The protein below binds the small molecule below.
Small molecule (SMILES): CC(=O)N[C@H]1[C@H](O[C@H]2[C@H](O)[C@@H](NC(C)=O)C(=O)O[C@@H]2CO)O[C@H](CO)[C@@H](O[C@@H]2O[C@H](CO)[C@@H](O[C@@H]3O[C@H](CO)[C@@H](O)[C@H](O)[C@H]3NC(C)=O)[C@H](O)[C@H]2NC(C)=O)[C@@H]1O

Binding-site contacts:
Ligand atom C7 contacts residue LEU80 of chain 1.A at 3.5 Å (hydrophobic).
Ligand atom C7 contacts residue THR53 of chain 1.A at 3.5 Å.
Ligand atom C8 contacts residue ASP180 of chain 1.A at 3.6 Å.
Ligand atom O6 contacts residue ILE193 of chain 1.A at 3.5 Å.
Ligand atom O6 contacts residue LEU80 of chain 1.A at 3.1 Å (h-bond).
Ligand atom C8 contacts residue ILE176 of chain 1.A at 3.5 Å (hydrophobic).
Ligand atom O6 contacts residue ILE78 of chain 1.A at 3.0 Å (h-bond).
Ligand atom O3 contacts residue ASN76 of chain 1.A at 2.9 Å (h-bond).
Ligand atom O5 contacts residue ASN76 of chain 1.A at 3.2 Å (h-bond).
Ligand atom O7 contacts residue THR51 of chain 1.A at 3.4 Å.
Ligand atom O6 contacts residue PRO205 of chain 1.A at 2.6 Å (h-bond).
Ligand atom O7 contacts residue LEU80 of chain 1.A at 3.6 Å.
Ligand atom O5 contacts residue LEU181 of chain 1.A at 3.5 Å.
Ligand atom O6 contacts residue LYS207 of chain 1.A at 3.2 Å (salt-bridge).
Ligand atom N2 contacts residue LEU208 of chain 1.A at 2.9 Å (h-bond).
Ligand atom O6 contacts residue ASN76 of chain 1.A at 2.7 Å (h-bond).
Ligand atom N2 contacts residue ILE78 of chain 1.A at 2.8 Å (h-bond).
Ligand atom O6 contacts residue LEU208 of chain 1.A at 2.9 Å (h-bond).
Ligand atom O7 contacts residue THR53 of chain 1.A at 2.7 Å (h-bond).
Ligand atom C5 contacts residue LEU181 of chain 1.A at 3.5 Å (hydrophobic).
Ligand atom C6 contacts residue PRO205 of chain 1.A at 3.4 Å (hydrophobic).
Ligand atom O1 contacts residue ASN76 of chain 1.A at 3.4 Å (h-bond).
Ligand atom O7 contacts residue VAL183 of chain 1.A at 2.9 Å (h-bond).
Ligand atom O7 contacts residue PHE182 of chain 1.A at 3.3 Å (h-bond).
Ligand atom O7 contacts residue SER206 of chain 1.A at 3.0 Å (h-bond).
Ligand atom C6 contacts residue ILE78 of chain 1.A at 3.5 Å (hydrophobic).
Ligand atom O6 contacts residue LEU77 of chain 1.A at 3.3 Å.
Ligand atom N2 contacts residue ASN76 of chain 1.A at 2.9 Å (h-bond).
Ligand atom C8 contacts residue PRO75 of chain 1.A at 3.6 Å (hydrophobic).
Ligand atom O5 contacts residue SER206 of chain 1.A at 3.6 Å.
Ligand atom O6 contacts residue SER206 of chain 1.A at 3.1 Å.
Ligand atom O3 contacts residue PRO205 of chain 1.A at 3.0 Å (h-bond).
Ligand atom C6 contacts residue ASN76 of chain 1.A at 3.6 Å.
Ligand atom O5 contacts residue PRO205 of chain 1.A at 3.5 Å (h-bond).
Ligand atom C8 contacts residue ASN76 of chain 1.A at 3.6 Å.
Ligand atom C8 contacts residue VAL46 of chain 1.A at 3.6 Å (hydrophobic).
Ligand atom O7 contacts residue GLY179 of chain 1.A at 2.9 Å (h-bond).
Ligand atom O3 contacts residue GLU79 of chain 1.A at 3.5 Å.
Ligand atom O4 contacts residue SER206 of chain 1.A at 3.1 Å (h-bond).
Ligand atom O3 contacts residue LEU80 of chain 1.A at 3.0 Å (h-bond).

Sequence of chain 1.A:
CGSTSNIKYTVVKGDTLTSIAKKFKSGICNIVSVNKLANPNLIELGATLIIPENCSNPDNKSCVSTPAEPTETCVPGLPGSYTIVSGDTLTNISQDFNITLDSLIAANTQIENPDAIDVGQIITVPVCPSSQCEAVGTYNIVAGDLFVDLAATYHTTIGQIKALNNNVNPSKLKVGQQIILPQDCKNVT